Binding-site contacts:
Ligand atom N3 contacts residue GLU208 of chain 26.A at 2.7 Å (salt-bridge).
Ligand atom N3 contacts residue ARG425 of chain 27.A at 3.1 Å (salt-bridge).
Ligand atom O3' contacts residue THR423 of chain 27.A at 3.8 Å.
Ligand atom OP2 contacts residue ASP426 of chain 27.A at 2.8 Å (salt-bridge).
Ligand atom N1 contacts residue GLU208 of chain 26.A at 1.5 Å (salt-bridge).
Ligand atom C1' contacts residue ALA27 of chain 26.C at 3.8 Å (hydrophobic).
Ligand atom C2' contacts residue DC1 of chain 26.E at 2.2 Å.
Ligand atom C2 contacts residue PHE212 of chain 26.A at 3.8 Å (hydrophobic).
Ligand atom P contacts residue ARG425 of chain 27.A at 3.5 Å.
Ligand atom O3' contacts residue ARG425 of chain 27.A at 3.8 Å.
Ligand atom C2 contacts residue ARG425 of chain 27.A at 3.1 Å.
Ligand atom C6 contacts residue GLU208 of chain 26.A at 2.6 Å.
Ligand atom OP2 contacts residue ARG425 of chain 27.A at 3.8 Å.
Ligand atom OP1 contacts residue GLY34 of chain 26.C at 3.8 Å.
Ligand atom C5 contacts residue GLU208 of chain 26.A at 3.4 Å.
Ligand atom N1 contacts residue ARG425 of chain 27.A at 3.6 Å (salt-bridge).
Ligand atom O5' contacts residue DC1 of chain 26.H at 2.6 Å.
Ligand atom N3 contacts residue PHE212 of chain 26.A at 2.9 Å.
Ligand atom P contacts residue DC1 of chain 26.H at 2.5 Å.
Ligand atom OP1 contacts residue ARG28 of chain 26.C at 3.2 Å (salt-bridge).
Ligand atom C3' contacts residue DC1 of chain 26.E at 2.9 Å.
Ligand atom N6 contacts residue GLU208 of chain 26.A at 3.4 Å (salt-bridge).
Ligand atom O5' contacts residue ARG28 of chain 26.C at 3.4 Å.
Ligand atom C4' contacts residue DC1 of chain 26.H at 2.8 Å.
Ligand atom C5' contacts residue TYR31 of chain 26.C at 2.9 Å (hydrophobic).
Ligand atom O3' contacts residue DC1 of chain 26.E at 3.3 Å.
Ligand atom O5' contacts residue ARG425 of chain 27.A at 2.8 Å.
Ligand atom OP2 contacts residue DC1 of chain 26.H at 2.0 Å.
Ligand atom O4' contacts residue PHE212 of chain 26.A at 3.4 Å.
Ligand atom C2 contacts residue GLU208 of chain 26.A at 1.6 Å.
Ligand atom C5' contacts residue ARG28 of chain 26.C at 3.1 Å.
Ligand atom C4 contacts residue ARG425 of chain 27.A at 3.6 Å.
Ligand atom C1' contacts residue PHE212 of chain 26.A at 3.5 Å (hydrophobic).
Ligand atom C1' contacts residue DC1 of chain 26.E at 3.6 Å.
Ligand atom C4 contacts residue GLU208 of chain 26.A at 3.4 Å.
Ligand atom O4' contacts residue ARG425 of chain 27.A at 3.7 Å.
Ligand atom OP2 contacts residue THR423 of chain 27.A at 2.9 Å.
Ligand atom O5' contacts residue TYR31 of chain 26.C at 3.4 Å (h-bond).
Ligand atom C5' contacts residue DC1 of chain 26.H at 2.3 Å.
Ligand atom O3' contacts residue ARG28 of chain 26.C at 3.5 Å (salt-bridge).

This protein binds this small molecule.
Small molecule (SMILES): Nc1ncnc2c1N1CN2[C@H]2C[C@]3(OP3(O)(O)OC[C@H]3OCC[C@@H]3O[P](=O)(O)OC[C@H]3O[C@@H]1C[C@@H]3O)[C@@H](CO[P](=O)(O)O[C@H]1CCO[C@@H]1COP(=O)=O)O2

Sequence of chain 26.C:
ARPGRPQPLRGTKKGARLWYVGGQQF

Sequence of chain 26.A:
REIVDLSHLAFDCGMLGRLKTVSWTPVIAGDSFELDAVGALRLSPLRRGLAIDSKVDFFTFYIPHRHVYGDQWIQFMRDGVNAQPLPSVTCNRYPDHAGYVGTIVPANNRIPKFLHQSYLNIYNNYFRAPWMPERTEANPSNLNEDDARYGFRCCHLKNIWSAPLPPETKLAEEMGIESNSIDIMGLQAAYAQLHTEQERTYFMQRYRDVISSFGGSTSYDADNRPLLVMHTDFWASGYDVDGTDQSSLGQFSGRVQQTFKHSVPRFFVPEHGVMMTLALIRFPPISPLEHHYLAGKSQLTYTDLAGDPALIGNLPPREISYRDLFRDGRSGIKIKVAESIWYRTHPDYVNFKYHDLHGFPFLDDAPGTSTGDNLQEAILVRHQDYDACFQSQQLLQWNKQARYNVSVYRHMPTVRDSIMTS

Sequence of chain 27.A:
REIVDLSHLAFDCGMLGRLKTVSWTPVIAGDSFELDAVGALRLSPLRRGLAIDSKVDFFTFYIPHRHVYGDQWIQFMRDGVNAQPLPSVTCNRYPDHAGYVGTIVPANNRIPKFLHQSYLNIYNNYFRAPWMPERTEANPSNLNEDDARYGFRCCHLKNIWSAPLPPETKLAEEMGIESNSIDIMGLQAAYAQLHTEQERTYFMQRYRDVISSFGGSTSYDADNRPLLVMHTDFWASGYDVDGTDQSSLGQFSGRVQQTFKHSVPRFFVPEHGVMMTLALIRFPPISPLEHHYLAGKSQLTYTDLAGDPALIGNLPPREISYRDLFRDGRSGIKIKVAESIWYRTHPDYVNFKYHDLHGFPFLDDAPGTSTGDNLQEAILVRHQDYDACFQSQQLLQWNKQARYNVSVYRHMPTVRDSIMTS